A small-molecule ligand and the protein it binds are described below.
Small molecule (SMILES): CC(=O)N[C@@H]1[C@@H](O)[C@H](O)[C@@H](CO)O[C@H]1O

Sequence of chain 1.D:
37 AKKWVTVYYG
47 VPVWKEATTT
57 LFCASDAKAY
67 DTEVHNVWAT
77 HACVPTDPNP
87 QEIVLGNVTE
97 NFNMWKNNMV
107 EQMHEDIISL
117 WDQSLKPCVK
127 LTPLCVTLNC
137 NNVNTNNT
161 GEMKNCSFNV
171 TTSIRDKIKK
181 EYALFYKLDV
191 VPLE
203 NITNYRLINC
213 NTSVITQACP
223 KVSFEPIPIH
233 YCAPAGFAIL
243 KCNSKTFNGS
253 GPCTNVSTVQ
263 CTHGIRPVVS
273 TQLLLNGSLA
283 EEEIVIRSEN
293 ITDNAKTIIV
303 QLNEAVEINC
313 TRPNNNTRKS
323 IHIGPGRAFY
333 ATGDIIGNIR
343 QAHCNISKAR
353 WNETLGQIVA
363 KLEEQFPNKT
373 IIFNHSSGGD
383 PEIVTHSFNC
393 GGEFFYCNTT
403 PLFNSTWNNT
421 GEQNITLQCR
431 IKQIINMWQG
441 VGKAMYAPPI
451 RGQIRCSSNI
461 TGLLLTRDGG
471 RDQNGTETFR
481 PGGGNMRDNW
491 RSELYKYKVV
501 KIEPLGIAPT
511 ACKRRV

Binding-site contacts:
Ligand atom C7 contacts residue ASN311 of chain 1.D at 4.3 Å.
Ligand atom C1 contacts residue ASN311 of chain 1.D at 1.5 Å.
Ligand atom O5 contacts residue ASN311 of chain 1.D at 2.4 Å (h-bond).
Ligand atom C2 contacts residue GLU422 of chain 1.D at 3.9 Å.
Ligand atom N2 contacts residue ASN311 of chain 1.D at 3.1 Å (h-bond).
Ligand atom O7 contacts residue GLU422 of chain 1.D at 4.5 Å.
Ligand atom C1 contacts residue GLU422 of chain 1.D at 3.1 Å.
Ligand atom N2 contacts residue NAG1 of chain 1.U at 3.5 Å.
Ligand atom O7 contacts residue GLY421 of chain 1.D at 3.0 Å (h-bond).
Ligand atom C4 contacts residue ASN311 of chain 1.D at 4.3 Å.
Ligand atom C1 contacts residue NAG1 of chain 1.U at 4.2 Å.
Ligand atom N2 contacts residue GLU422 of chain 1.D at 4.4 Å.
Ligand atom C2 contacts residue NAG1 of chain 1.U at 4.4 Å.
Ligand atom C3 contacts residue GLU422 of chain 1.D at 3.8 Å.
Ligand atom C4 contacts residue GLU422 of chain 1.D at 4.1 Å.
Ligand atom C5 contacts residue GLU422 of chain 1.D at 3.4 Å.
Ligand atom C7 contacts residue GLY421 of chain 1.D at 4.1 Å.
Ligand atom C8 contacts residue NAG1 of chain 1.U at 3.3 Å.
Ligand atom C7 contacts residue NAG1 of chain 1.U at 3.4 Å.
Ligand atom O7 contacts residue NAG1 of chain 1.U at 3.1 Å.
Ligand atom C2 contacts residue ASN311 of chain 1.D at 2.6 Å.
Ligand atom O3 contacts residue GLY421 of chain 1.D at 4.0 Å.
Ligand atom O5 contacts residue GLU422 of chain 1.D at 3.5 Å (salt-bridge).
Ligand atom C3 contacts residue ASN311 of chain 1.D at 3.9 Å.
Ligand atom C5 contacts residue ASN311 of chain 1.D at 3.7 Å.